Binding-site contacts:
Ligand atom C8 contacts residue GLN322 of chain 1.A at 3.2 Å.
Ligand atom C7 contacts residue GLN322 of chain 1.A at 4.5 Å.
Ligand atom C5 contacts residue ASN35 of chain 1.A at 3.7 Å.
Ligand atom C1 contacts residue ASN40 of chain 1.A at 4.0 Å.
Ligand atom C4 contacts residue ASN35 of chain 1.A at 4.2 Å.
Ligand atom O6 contacts residue GLU39 of chain 1.A at 3.8 Å.
Ligand atom C3 contacts residue ASN35 of chain 1.A at 3.8 Å.
Ligand atom C2 contacts residue ASN35 of chain 1.A at 2.4 Å.
Ligand atom N2 contacts residue ASN35 of chain 1.A at 2.9 Å (h-bond).
Ligand atom C1 contacts residue ASN35 of chain 1.A at 1.4 Å.
Ligand atom O6 contacts residue THR37 of chain 1.A at 3.4 Å (h-bond).
Ligand atom C1 contacts residue THR37 of chain 1.A at 3.8 Å.
Ligand atom C6 contacts residue THR37 of chain 1.A at 4.5 Å.
Ligand atom C5 contacts residue THR37 of chain 1.A at 4.2 Å.
Ligand atom O5 contacts residue ASN35 of chain 1.A at 2.4 Å (h-bond).
Ligand atom C7 contacts residue ASN35 of chain 1.A at 3.5 Å.
Ligand atom C6 contacts residue GLU39 of chain 1.A at 4.3 Å.
Ligand atom O5 contacts residue THR37 of chain 1.A at 3.5 Å.
Ligand atom O5 contacts residue ASN40 of chain 1.A at 3.7 Å.
Ligand atom O7 contacts residue ASN35 of chain 1.A at 3.8 Å.

Sequence of chain 1.A:
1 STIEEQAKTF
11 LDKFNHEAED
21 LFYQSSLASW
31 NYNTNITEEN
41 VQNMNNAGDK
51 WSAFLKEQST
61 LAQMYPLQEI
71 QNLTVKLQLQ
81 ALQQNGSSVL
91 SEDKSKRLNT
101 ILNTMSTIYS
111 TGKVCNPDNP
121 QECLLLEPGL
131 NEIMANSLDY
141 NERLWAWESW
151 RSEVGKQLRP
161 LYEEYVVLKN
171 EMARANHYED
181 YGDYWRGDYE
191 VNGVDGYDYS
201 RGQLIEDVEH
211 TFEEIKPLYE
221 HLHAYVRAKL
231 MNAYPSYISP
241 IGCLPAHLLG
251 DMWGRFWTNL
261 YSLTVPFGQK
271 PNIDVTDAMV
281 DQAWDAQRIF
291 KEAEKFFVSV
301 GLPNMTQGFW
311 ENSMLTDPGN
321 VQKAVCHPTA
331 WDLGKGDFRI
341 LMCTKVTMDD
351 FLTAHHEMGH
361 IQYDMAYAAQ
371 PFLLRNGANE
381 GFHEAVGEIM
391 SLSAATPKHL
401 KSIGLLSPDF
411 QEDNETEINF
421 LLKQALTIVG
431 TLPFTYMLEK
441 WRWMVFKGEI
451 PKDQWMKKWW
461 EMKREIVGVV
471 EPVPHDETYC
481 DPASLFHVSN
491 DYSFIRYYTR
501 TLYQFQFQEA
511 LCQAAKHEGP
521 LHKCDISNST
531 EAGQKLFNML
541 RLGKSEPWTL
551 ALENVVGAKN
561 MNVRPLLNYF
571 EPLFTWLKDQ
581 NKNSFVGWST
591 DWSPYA

A protein and the small-molecule ligand that binds it are described below.
Small molecule (SMILES): CC(=O)N[C@@H]1[C@@H](O)[C@H](O)[C@@H](CO)O[C@H]1O